Sequence of chain 1.A:
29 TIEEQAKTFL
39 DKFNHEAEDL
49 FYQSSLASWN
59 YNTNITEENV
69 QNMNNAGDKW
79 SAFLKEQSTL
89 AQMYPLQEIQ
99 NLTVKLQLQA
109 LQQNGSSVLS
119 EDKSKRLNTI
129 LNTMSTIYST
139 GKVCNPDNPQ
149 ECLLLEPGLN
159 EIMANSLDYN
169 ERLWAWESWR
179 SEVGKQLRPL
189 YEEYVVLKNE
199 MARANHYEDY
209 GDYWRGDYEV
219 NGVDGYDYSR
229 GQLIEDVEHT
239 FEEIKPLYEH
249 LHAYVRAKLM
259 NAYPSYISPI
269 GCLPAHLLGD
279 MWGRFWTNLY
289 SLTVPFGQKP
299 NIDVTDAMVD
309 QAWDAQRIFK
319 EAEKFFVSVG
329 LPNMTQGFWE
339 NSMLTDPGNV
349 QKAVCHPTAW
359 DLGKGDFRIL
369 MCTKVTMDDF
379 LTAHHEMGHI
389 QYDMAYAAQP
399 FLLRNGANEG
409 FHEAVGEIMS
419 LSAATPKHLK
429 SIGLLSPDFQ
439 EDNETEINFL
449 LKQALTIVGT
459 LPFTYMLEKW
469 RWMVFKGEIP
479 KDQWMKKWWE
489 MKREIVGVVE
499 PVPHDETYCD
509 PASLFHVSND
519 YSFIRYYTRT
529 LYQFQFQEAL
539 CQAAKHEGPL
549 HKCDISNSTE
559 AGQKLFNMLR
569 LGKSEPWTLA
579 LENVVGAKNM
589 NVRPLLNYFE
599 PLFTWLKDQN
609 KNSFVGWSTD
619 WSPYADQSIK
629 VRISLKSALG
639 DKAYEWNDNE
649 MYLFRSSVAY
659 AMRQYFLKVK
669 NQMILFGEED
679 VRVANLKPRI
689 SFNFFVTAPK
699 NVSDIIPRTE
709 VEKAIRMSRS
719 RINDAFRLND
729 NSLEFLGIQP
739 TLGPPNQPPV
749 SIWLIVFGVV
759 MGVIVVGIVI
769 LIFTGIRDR

Binding-site contacts:
Ligand atom C3 contacts residue ASN555 of chain 1.A at 3.8 Å.
Ligand atom O5 contacts residue ASN555 of chain 1.A at 2.3 Å (h-bond).
Ligand atom C8 contacts residue HIS426 of chain 1.A at 3.4 Å.
Ligand atom N2 contacts residue ASN555 of chain 1.A at 2.8 Å (h-bond).
Ligand atom O6 contacts residue SER429 of chain 1.A at 3.4 Å (h-bond).
Ligand atom O7 contacts residue ASN555 of chain 1.A at 3.5 Å (h-bond).
Ligand atom C8 contacts residue ASN555 of chain 1.A at 4.5 Å.
Ligand atom C7 contacts residue SER429 of chain 1.A at 3.2 Å.
Ligand atom C8 contacts residue ASP552 of chain 1.A at 4.2 Å.
Ligand atom C4 contacts residue ASN555 of chain 1.A at 4.2 Å.
Ligand atom C7 contacts residue SER554 of chain 1.A at 4.5 Å.
Ligand atom O3 contacts residue SER429 of chain 1.A at 3.4 Å (h-bond).
Ligand atom O7 contacts residue SER429 of chain 1.A at 3.6 Å.
Ligand atom C8 contacts residue SER429 of chain 1.A at 3.2 Å.
Ligand atom C3 contacts residue SER429 of chain 1.A at 4.4 Å.
Ligand atom C8 contacts residue SER554 of chain 1.A at 3.7 Å.
Ligand atom N2 contacts residue SER429 of chain 1.A at 3.6 Å (h-bond).
Ligand atom C5 contacts residue ASN555 of chain 1.A at 3.6 Å.
Ligand atom C2 contacts residue SER429 of chain 1.A at 4.4 Å.
Ligand atom C2 contacts residue ASN555 of chain 1.A at 2.4 Å.
Ligand atom C1 contacts residue ASN555 of chain 1.A at 1.4 Å.
Ligand atom C7 contacts residue ASN555 of chain 1.A at 3.4 Å.

The protein below binds the small molecule below.
Small molecule (SMILES): CC(=O)N[C@H]1[C@H](O[C@H]2[C@H](O)[C@@H](NC(C)=O)CO[C@@H]2CO)O[C@H](CO)[C@@H](O)[C@@H]1O